Sequence of chain 1.A:
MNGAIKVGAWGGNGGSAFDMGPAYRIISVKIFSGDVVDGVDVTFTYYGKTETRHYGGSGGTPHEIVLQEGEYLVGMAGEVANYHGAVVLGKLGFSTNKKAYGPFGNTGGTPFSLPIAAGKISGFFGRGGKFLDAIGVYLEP

Binding-site contacts:
Ligand atom O6 contacts residue ASP133 of chain 1.A at 3.1 Å (salt-bridge).
Ligand atom C4 contacts residue ASP133 of chain 1.A at 3.1 Å.
Ligand atom O1 contacts residue GLY129 of chain 1.A at 4.1 Å.
Ligand atom C4 contacts residue GLY15 of chain 1.A at 3.4 Å.
Ligand atom C5 contacts residue ASP133 of chain 1.A at 3.7 Å.
Ligand atom C1 contacts residue LYS130 of chain 1.A at 3.6 Å.
Ligand atom O5 contacts residue LYS130 of chain 1.A at 2.8 Å (salt-bridge).
Ligand atom C2 contacts residue GLY129 of chain 1.A at 4.4 Å.
Ligand atom C6 contacts residue PHE131 of chain 1.A at 4.0 Å (hydrophobic).
Ligand atom C6 contacts residue GLY14 of chain 1.A at 4.2 Å.
Ligand atom O5 contacts residue GLY14 of chain 1.A at 3.8 Å.
Ligand atom O3 contacts residue GLY15 of chain 1.A at 3.1 Å (h-bond).
Ligand atom C1 contacts residue GLY129 of chain 1.A at 4.4 Å.
Ligand atom O5 contacts residue GLY15 of chain 1.A at 3.6 Å (h-bond).
Ligand atom O3 contacts residue GLY14 of chain 1.A at 4.2 Å.
Ligand atom C6 contacts residue LYS130 of chain 1.A at 3.9 Å.
Ligand atom O6 contacts residue LYS130 of chain 1.A at 2.8 Å (salt-bridge).
Ligand atom C4 contacts residue GLY14 of chain 1.A at 4.3 Å.
Ligand atom C3 contacts residue ASP133 of chain 1.A at 4.5 Å.
Ligand atom C5 contacts residue GLY129 of chain 1.A at 4.3 Å.
Ligand atom O6 contacts residue VAL88 of chain 1.A at 4.3 Å.
Ligand atom C5 contacts residue LYS130 of chain 1.A at 4.0 Å.
Ligand atom C2 contacts residue LYS130 of chain 1.A at 4.4 Å.
Ligand atom C6 contacts residue ASP133 of chain 1.A at 3.1 Å.
Ligand atom C1 contacts residue GLY15 of chain 1.A at 3.7 Å.
Ligand atom C3 contacts residue GLY15 of chain 1.A at 3.8 Å.
Ligand atom C6 contacts residue GLY129 of chain 1.A at 4.2 Å.
Ligand atom C5 contacts residue GLY14 of chain 1.A at 4.5 Å.
Ligand atom O6 contacts residue GLY129 of chain 1.A at 3.4 Å.
Ligand atom O1 contacts residue LYS130 of chain 1.A at 3.2 Å.
Ligand atom O6 contacts residue GLY14 of chain 1.A at 4.0 Å.
Ligand atom O4 contacts residue GLY15 of chain 1.A at 3.3 Å (h-bond).
Ligand atom C4 contacts residue GLY129 of chain 1.A at 4.5 Å.
Ligand atom C2 contacts residue GLY15 of chain 1.A at 3.9 Å.
Ligand atom C6 contacts residue VAL88 of chain 1.A at 3.8 Å (hydrophobic).
Ligand atom O6 contacts residue PHE131 of chain 1.A at 2.6 Å (h-bond).
Ligand atom O4 contacts residue GLY14 of chain 1.A at 3.6 Å.
Ligand atom O5 contacts residue GLY129 of chain 1.A at 3.7 Å.
Ligand atom O5 contacts residue PHE131 of chain 1.A at 4.2 Å.
Ligand atom O4 contacts residue ASP133 of chain 1.A at 2.9 Å (salt-bridge).

The small molecule below binds the protein below.
Small molecule (SMILES): OC[C@H]1O[C@@H](O[C@@H]2[C@@H](O)[C@H](O)O[C@H](CO)[C@H]2O)[C@H](O)[C@@H](O)[C@@H]1O